The small molecule below binds the protein below.
Small molecule (SMILES): CC(=O)N[C@H]1[C@H](O[C@H]2[C@H](O)[C@@H](NC(C)=O)CO[C@@H]2CO)O[C@H](CO)[C@@H](O)[C@@H]1O

Sequence of chain 1.A:
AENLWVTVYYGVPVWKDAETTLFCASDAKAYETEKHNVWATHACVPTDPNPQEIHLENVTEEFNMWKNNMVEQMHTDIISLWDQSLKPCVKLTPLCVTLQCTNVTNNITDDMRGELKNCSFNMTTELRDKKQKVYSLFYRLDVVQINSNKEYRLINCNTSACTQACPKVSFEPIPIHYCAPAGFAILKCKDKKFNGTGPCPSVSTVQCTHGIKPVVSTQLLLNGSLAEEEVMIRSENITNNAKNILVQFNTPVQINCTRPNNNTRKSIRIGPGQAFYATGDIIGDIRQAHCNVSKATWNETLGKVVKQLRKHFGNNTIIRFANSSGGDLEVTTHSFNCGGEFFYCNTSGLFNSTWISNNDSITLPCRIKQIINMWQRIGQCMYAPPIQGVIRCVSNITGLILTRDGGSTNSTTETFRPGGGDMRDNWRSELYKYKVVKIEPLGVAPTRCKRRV

Binding-site contacts:
Ligand atom C3 contacts residue ASN271 of chain 1.A at 3.8 Å.
Ligand atom O5 contacts residue ILE292 of chain 1.A at 3.3 Å.
Ligand atom O6 contacts residue ILE292 of chain 1.A at 3.3 Å.
Ligand atom C5 contacts residue ILE292 of chain 1.A at 4.0 Å (hydrophobic).
Ligand atom C1 contacts residue ILE292 of chain 1.A at 4.2 Å (hydrophobic).
Ligand atom O7 contacts residue ASN271 of chain 1.A at 4.2 Å.
Ligand atom C7 contacts residue ASN271 of chain 1.A at 3.8 Å.
Ligand atom C5 contacts residue ASN271 of chain 1.A at 3.7 Å.
Ligand atom C4 contacts residue ASN271 of chain 1.A at 4.2 Å.
Ligand atom O5 contacts residue ASN271 of chain 1.A at 2.4 Å (h-bond).
Ligand atom C2 contacts residue ASN271 of chain 1.A at 2.4 Å.
Ligand atom C8 contacts residue VAL410 of chain 1.A at 3.9 Å (hydrophobic).
Ligand atom C1 contacts residue ASN271 of chain 1.A at 1.4 Å.
Ligand atom C6 contacts residue ILE292 of chain 1.A at 3.7 Å (hydrophobic).
Ligand atom N2 contacts residue ASN271 of chain 1.A at 2.9 Å (h-bond).